This protein binds this small molecule.
Small molecule (SMILES): Cc1nnc2n1-c1ccc(Cl)cc1C(c1ccccc1)=NC2

Sequence of chain 1.D:
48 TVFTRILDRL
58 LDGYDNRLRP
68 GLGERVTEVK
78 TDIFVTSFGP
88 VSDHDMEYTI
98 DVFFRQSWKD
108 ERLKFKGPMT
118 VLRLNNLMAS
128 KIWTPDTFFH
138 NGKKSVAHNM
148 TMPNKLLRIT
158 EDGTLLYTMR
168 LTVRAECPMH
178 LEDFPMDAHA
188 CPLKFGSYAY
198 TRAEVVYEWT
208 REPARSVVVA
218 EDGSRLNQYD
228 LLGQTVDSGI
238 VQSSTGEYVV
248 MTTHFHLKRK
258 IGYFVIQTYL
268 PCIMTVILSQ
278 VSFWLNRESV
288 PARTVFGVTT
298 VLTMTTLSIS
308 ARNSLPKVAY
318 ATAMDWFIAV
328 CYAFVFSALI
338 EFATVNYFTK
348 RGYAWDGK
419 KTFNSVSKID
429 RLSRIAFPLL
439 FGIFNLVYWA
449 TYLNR

Sequence of chain 1.C:
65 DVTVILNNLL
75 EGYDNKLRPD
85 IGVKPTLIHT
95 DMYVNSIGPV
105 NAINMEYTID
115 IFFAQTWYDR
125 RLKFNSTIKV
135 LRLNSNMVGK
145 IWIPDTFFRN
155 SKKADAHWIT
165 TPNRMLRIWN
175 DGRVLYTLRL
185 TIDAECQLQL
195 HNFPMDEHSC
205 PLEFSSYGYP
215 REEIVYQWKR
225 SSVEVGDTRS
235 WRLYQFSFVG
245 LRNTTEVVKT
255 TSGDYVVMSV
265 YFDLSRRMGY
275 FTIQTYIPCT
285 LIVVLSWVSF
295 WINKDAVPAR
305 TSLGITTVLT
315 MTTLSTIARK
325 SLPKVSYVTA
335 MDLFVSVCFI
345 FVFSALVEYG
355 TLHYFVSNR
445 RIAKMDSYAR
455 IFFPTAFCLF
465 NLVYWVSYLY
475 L

Binding-site contacts:
Ligand atom CAA contacts residue GLN239 of chain 1.D at 3.5 Å.
Ligand atom CLAB contacts residue HIS137 of chain 1.D at 2.9 Å.
Ligand atom CAC contacts residue PHE135 of chain 1.D at 3.5 Å (hydrophobic).
Ligand atom CAK contacts residue SER240 of chain 1.D at 3.3 Å.
Ligand atom CAP contacts residue PHE116 of chain 1.C at 3.9 Å (hydrophobic).
Ligand atom CAC contacts residue TYR195 of chain 1.D at 3.9 Å (hydrophobic).
Ligand atom CAS contacts residue PHE116 of chain 1.C at 4.1 Å (hydrophobic).
Ligand atom CAT contacts residue TYR97 of chain 1.C at 4.0 Å (hydrophobic).
Ligand atom CAF contacts residue TYR245 of chain 1.D at 4.1 Å (hydrophobic).
Ligand atom NAL contacts residue SER240 of chain 1.D at 2.9 Å (h-bond).
Ligand atom NAN contacts residue SER241 of chain 1.D at 3.9 Å.
Ligand atom CAD contacts residue TYR245 of chain 1.D at 3.6 Å (hydrophobic).
Ligand atom NAM contacts residue GLN239 of chain 1.D at 3.4 Å (h-bond).
Ligand atom CAC contacts residue SER194 of chain 1.D at 3.2 Å.
Ligand atom NAV contacts residue SER240 of chain 1.D at 3.9 Å.
Ligand atom CAR contacts residue GLN239 of chain 1.D at 3.5 Å.
Ligand atom CAA contacts residue VAL238 of chain 1.D at 3.6 Å (hydrophobic).
Ligand atom CAH contacts residue ASN99 of chain 1.C at 3.7 Å.
Ligand atom CAF contacts residue HIS137 of chain 1.D at 3.9 Å.
Ligand atom CAD contacts residue SER194 of chain 1.D at 3.9 Å.
Ligand atom CLAB contacts residue PHE116 of chain 1.C at 3.9 Å.
Ligand atom CAG contacts residue PHE116 of chain 1.C at 3.9 Å (hydrophobic).
Ligand atom CAD contacts residue PHE135 of chain 1.D at 3.9 Å (hydrophobic).
Ligand atom CAU contacts residue TYR97 of chain 1.C at 4.0 Å (hydrophobic).
Ligand atom CAA contacts residue TYR97 of chain 1.C at 4.1 Å (hydrophobic).
Ligand atom CAD contacts residue HIS137 of chain 1.D at 3.7 Å.
Ligand atom CAE contacts residue PHE135 of chain 1.D at 4.0 Å (hydrophobic).
Ligand atom NAV contacts residue TYR97 of chain 1.C at 3.9 Å.
Ligand atom CAK contacts residue TYR97 of chain 1.C at 3.9 Å (hydrophobic).
Ligand atom NAM contacts residue TYR97 of chain 1.C at 4.0 Å.
Ligand atom CAR contacts residue TYR97 of chain 1.C at 4.0 Å (hydrophobic).
Ligand atom NAN contacts residue TYR97 of chain 1.C at 3.9 Å.
Ligand atom CAJ contacts residue PHE116 of chain 1.C at 3.3 Å (hydrophobic).
Ligand atom CAC contacts residue TYR245 of chain 1.D at 3.8 Å (hydrophobic).
Ligand atom NAM contacts residue SER240 of chain 1.D at 3.6 Å.
Ligand atom NAN contacts residue SER240 of chain 1.D at 2.9 Å (h-bond).
Ligand atom CAO contacts residue SER240 of chain 1.D at 3.8 Å.
Ligand atom CAT contacts residue SER240 of chain 1.D at 3.1 Å.
Ligand atom CAI contacts residue TYR97 of chain 1.C at 3.7 Å (hydrophobic).
Ligand atom CAE contacts residue TYR195 of chain 1.D at 3.6 Å (hydrophobic).